The small molecule below binds the protein below.
Small molecule (SMILES): C[C@H](C[C@@H](C[C@H](C[C@@H](C[C@@H](CCN1CCCC1=O)N1CCCC1=O)N1CCCC1=O)N1CCCC1=O)N1CCCC1=O)N1CCCC1=O

Binding-site contacts:
Ligand atom C11 contacts residue MET32 of chain 1.A at 4.0 Å (hydrophobic).
Ligand atom C36 contacts residue GLU81 of chain 1.A at 4.1 Å.
Ligand atom C35 contacts residue PHE66 of chain 1.A at 3.6 Å (hydrophobic).
Ligand atom N06 contacts residue PHE66 of chain 1.A at 4.4 Å.
Ligand atom C28 contacts residue PHE66 of chain 1.A at 4.2 Å (hydrophobic).
Ligand atom C05 contacts residue PHE66 of chain 1.A at 4.4 Å (hydrophobic).
Ligand atom C35 contacts residue GLU81 of chain 1.A at 3.9 Å.
Ligand atom C35 contacts residue LEU36 of chain 1.A at 4.2 Å (hydrophobic).
Ligand atom O02 contacts residue MET32 of chain 1.A at 4.3 Å.
Ligand atom C26 contacts residue PHE66 of chain 1.A at 4.1 Å (hydrophobic).
Ligand atom C36 contacts residue GLY82 of chain 1.A at 3.8 Å.
Ligand atom C27 contacts residue ASN30 of chain 1.A at 3.6 Å.
Ligand atom C37 contacts residue ILE79 of chain 1.A at 4.2 Å (hydrophobic).
Ligand atom C07 contacts residue ILE79 of chain 1.A at 4.0 Å (hydrophobic).
Ligand atom O06 contacts residue ILE79 of chain 1.A at 3.9 Å.
Ligand atom C26 contacts residue ASN30 of chain 1.A at 3.7 Å.
Ligand atom C04 contacts residue PHE66 of chain 1.A at 3.8 Å (hydrophobic).
Ligand atom O06 contacts residue ARG83 of chain 1.A at 4.0 Å.
Ligand atom O02 contacts residue ASN30 of chain 1.A at 4.2 Å.
Ligand atom O07 contacts residue MET32 of chain 1.A at 4.5 Å.
Ligand atom C02 contacts residue MET32 of chain 1.A at 3.5 Å (hydrophobic).
Ligand atom C27 contacts residue PHE66 of chain 1.A at 4.1 Å (hydrophobic).
Ligand atom N06 contacts residue ILE79 of chain 1.A at 4.2 Å.
Ligand atom N04 contacts residue PHE66 of chain 1.A at 4.3 Å.
Ligand atom C36 contacts residue ILE79 of chain 1.A at 4.3 Å (hydrophobic).
Ligand atom C27 contacts residue ILE33 of chain 1.A at 4.1 Å (hydrophobic).
Ligand atom C36 contacts residue ARG83 of chain 1.A at 4.1 Å.
Ligand atom C26 contacts residue ILE33 of chain 1.A at 4.4 Å (hydrophobic).
Ligand atom O03 contacts residue PHE66 of chain 1.A at 4.1 Å.
Ligand atom C04 contacts residue MET32 of chain 1.A at 4.3 Å (hydrophobic).
Ligand atom C34 contacts residue PHE66 of chain 1.A at 3.5 Å (hydrophobic).
Ligand atom C33 contacts residue ILE79 of chain 1.A at 4.4 Å (hydrophobic).
Ligand atom C34 contacts residue LEU36 of chain 1.A at 4.2 Å (hydrophobic).
Ligand atom C35 contacts residue GLY82 of chain 1.A at 3.4 Å.
Ligand atom C01 contacts residue MET32 of chain 1.A at 4.4 Å (hydrophobic).
Ligand atom C29 contacts residue PHE66 of chain 1.A at 4.1 Å (hydrophobic).

Sequence of chain 1.A:
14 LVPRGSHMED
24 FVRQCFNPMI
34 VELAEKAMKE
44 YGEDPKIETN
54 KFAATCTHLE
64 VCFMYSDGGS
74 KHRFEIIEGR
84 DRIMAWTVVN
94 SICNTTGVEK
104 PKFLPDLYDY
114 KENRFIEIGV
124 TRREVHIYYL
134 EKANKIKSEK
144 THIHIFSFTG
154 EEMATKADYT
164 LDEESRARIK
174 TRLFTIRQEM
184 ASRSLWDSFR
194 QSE